Binding-site contacts:
Ligand atom C1 contacts residue ILE246 of chain 1.B at 3.4 Å (hydrophobic).
Ligand atom C25 contacts residue TYR247 of chain 1.B at 3.7 Å (hydrophobic).
Ligand atom C5 contacts residue PHE283 of chain 1.B at 3.5 Å (hydrophobic).
Ligand atom N20 contacts residue GLY279 of chain 1.B at 3.3 Å (h-bond).
Ligand atom C24 contacts residue GLY279 of chain 1.B at 3.6 Å.
Ligand atom O12 contacts residue MET267 of chain 1.B at 3.5 Å (h-bond).
Ligand atom C24 contacts residue MET267 of chain 1.B at 3.5 Å (hydrophobic).
Ligand atom C29 contacts residue MET267 of chain 1.B at 3.6 Å (hydrophobic).
Ligand atom C7 contacts residue PHE283 of chain 1.B at 3.5 Å (hydrophobic).
Ligand atom C28 contacts residue PRO266 of chain 1.B at 3.5 Å (hydrophobic).
Ligand atom C19 contacts residue MET267 of chain 1.B at 3.7 Å (hydrophobic).
Ligand atom C25 contacts residue MET267 of chain 1.B at 3.7 Å (hydrophobic).
Ligand atom C4 contacts residue GLN280 of chain 1.B at 3.5 Å.
Ligand atom C6 contacts residue PHE283 of chain 1.B at 3.5 Å (hydrophobic).
Ligand atom C22 contacts residue MET267 of chain 1.B at 3.7 Å (hydrophobic).
Ligand atom N10 contacts residue GLN280 of chain 1.B at 3.1 Å (h-bond).
Ligand atom C27 contacts residue PRO266 of chain 1.B at 3.6 Å (hydrophobic).
Ligand atom CL31 contacts residue SER231 of chain 1.B at 3.7 Å.
Ligand atom C22 contacts residue GLY279 of chain 1.B at 3.3 Å.
Ligand atom C21 contacts residue GLY279 of chain 1.B at 3.6 Å.
Ligand atom C19 contacts residue GLY279 of chain 1.B at 3.2 Å.
Ligand atom C27 contacts residue GLU275 of chain 1.B at 3.5 Å.
Ligand atom N23 contacts residue TYR247 of chain 1.B at 2.7 Å (h-bond).
Ligand atom C5 contacts residue GLN280 of chain 1.B at 3.8 Å.
Ligand atom O12 contacts residue PHE283 of chain 1.B at 3.7 Å.
Ligand atom CL31 contacts residue TYR78 of chain 1.B at 3.7 Å.
Ligand atom C1 contacts residue VAL232 of chain 1.B at 3.6 Å (hydrophobic).
Ligand atom C18 contacts residue GLY279 of chain 1.B at 3.7 Å.
Ligand atom C28 contacts residue MET267 of chain 1.B at 3.6 Å (hydrophobic).
Ligand atom N23 contacts residue GLY279 of chain 1.B at 3.5 Å.
Ligand atom C26 contacts residue GLU275 of chain 1.B at 3.5 Å.
Ligand atom C18 contacts residue TYR247 of chain 1.B at 3.5 Å (hydrophobic).
Ligand atom C2 contacts residue ILE246 of chain 1.B at 3.4 Å (hydrophobic).
Ligand atom C18 contacts residue GLN280 of chain 1.B at 3.2 Å.
Ligand atom C30 contacts residue MET267 of chain 1.B at 3.7 Å (hydrophobic).
Ligand atom N20 contacts residue MET267 of chain 1.B at 3.5 Å (h-bond).
Ligand atom N8 contacts residue PHE283 of chain 1.B at 3.5 Å.
Ligand atom N10 contacts residue PHE283 of chain 1.B at 3.5 Å.
Ligand atom C9 contacts residue PHE283 of chain 1.B at 3.5 Å (hydrophobic).
Ligand atom C19 contacts residue TYR247 of chain 1.B at 3.5 Å (hydrophobic).

A protein and the small-molecule ligand that binds it are described below.
Small molecule (SMILES): CN1CC(c2ccccc2)N=C1COc1nc(N2CCOCC2)c2cc(Cl)ccc2n1

Sequence of chain 1.B:
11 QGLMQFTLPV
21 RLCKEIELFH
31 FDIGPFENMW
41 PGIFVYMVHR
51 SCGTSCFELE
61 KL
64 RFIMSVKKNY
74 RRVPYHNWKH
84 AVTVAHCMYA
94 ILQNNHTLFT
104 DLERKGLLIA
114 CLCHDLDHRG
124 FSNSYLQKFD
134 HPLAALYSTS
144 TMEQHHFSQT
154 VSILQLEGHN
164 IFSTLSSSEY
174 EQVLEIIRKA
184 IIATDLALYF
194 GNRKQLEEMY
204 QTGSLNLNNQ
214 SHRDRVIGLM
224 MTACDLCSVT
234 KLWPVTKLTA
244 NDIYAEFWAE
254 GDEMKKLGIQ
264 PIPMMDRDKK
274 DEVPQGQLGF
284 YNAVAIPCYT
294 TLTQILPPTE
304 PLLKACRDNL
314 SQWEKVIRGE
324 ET